Binding-site contacts:
Ligand atom O1 contacts residue GLU431 of chain 1.A at 2.6 Å (salt-bridge).
Ligand atom O4 contacts residue ARG296 of chain 1.A at 3.5 Å (salt-bridge).
Ligand atom O3 contacts residue THR453 of chain 1.A at 3.0 Å (h-bond).
Ligand atom O2 contacts residue ARG332 of chain 1.A at 2.6 Å (salt-bridge).
Ligand atom C1 contacts residue MG1 of chain 1.C at 2.9 Å.
Ligand atom O4 contacts residue GLY503 of chain 1.A at 3.6 Å.
Ligand atom O2 contacts residue NEP189 of chain 1.A at 3.0 Å (h-bond).
Ligand atom O4 contacts residue NEP189 of chain 1.A at 3.8 Å.
Ligand atom O2 contacts residue MG1 of chain 1.C at 2.2 Å.
Ligand atom O3 contacts residue GLY503 of chain 1.A at 3.3 Å.
Ligand atom C2 contacts residue ASN454 of chain 1.A at 3.9 Å.
Ligand atom O3 contacts residue GLY452 of chain 1.A at 2.9 Å.
Ligand atom O1 contacts residue ASP455 of chain 1.A at 2.9 Å (salt-bridge).
Ligand atom O1 contacts residue GLY452 of chain 1.A at 3.6 Å.
Ligand atom O1 contacts residue ARG465 of chain 1.A at 3.7 Å.
Ligand atom O1 contacts residue MG1 of chain 1.C at 2.2 Å.
Ligand atom O2 contacts residue MSE429 of chain 1.A at 3.6 Å.
Ligand atom C2 contacts residue MG1 of chain 1.C at 2.9 Å.
Ligand atom C2 contacts residue MSE429 of chain 1.A at 3.6 Å.
Ligand atom O1 contacts residue NEP189 of chain 1.A at 3.0 Å (h-bond).
Ligand atom C1 contacts residue NEP189 of chain 1.A at 3.5 Å.
Ligand atom C1 contacts residue THR453 of chain 1.A at 4.0 Å.
Ligand atom C1 contacts residue GLU431 of chain 1.A at 3.3 Å.
Ligand atom C2 contacts residue NEP189 of chain 1.A at 3.3 Å.
Ligand atom C1 contacts residue GLY452 of chain 1.A at 3.1 Å.
Ligand atom C1 contacts residue ASN454 of chain 1.A at 3.4 Å.
Ligand atom C2 contacts residue GLU431 of chain 1.A at 3.5 Å.
Ligand atom O1 contacts residue ASN454 of chain 1.A at 3.6 Å.
Ligand atom O3 contacts residue ASP455 of chain 1.A at 3.8 Å.
Ligand atom O4 contacts residue ARG332 of chain 1.A at 3.9 Å.
Ligand atom O2 contacts residue GLU431 of chain 1.A at 3.0 Å (salt-bridge).
Ligand atom O4 contacts residue GLY452 of chain 1.A at 3.8 Å.
Ligand atom C1 contacts residue ASP455 of chain 1.A at 3.8 Å.
Ligand atom O4 contacts residue MSE429 of chain 1.A at 3.6 Å.
Ligand atom C2 contacts residue ARG296 of chain 1.A at 3.9 Å.
Ligand atom O3 contacts residue ASN454 of chain 1.A at 2.8 Å (h-bond).
Ligand atom C2 contacts residue ARG332 of chain 1.A at 3.6 Å.
Ligand atom O4 contacts residue CYS502 of chain 1.A at 3.3 Å (h-bond).
Ligand atom C2 contacts residue GLY452 of chain 1.A at 3.6 Å.
Ligand atom O4 contacts residue ASN454 of chain 1.A at 4.0 Å.

Sequence of chain 1.A:
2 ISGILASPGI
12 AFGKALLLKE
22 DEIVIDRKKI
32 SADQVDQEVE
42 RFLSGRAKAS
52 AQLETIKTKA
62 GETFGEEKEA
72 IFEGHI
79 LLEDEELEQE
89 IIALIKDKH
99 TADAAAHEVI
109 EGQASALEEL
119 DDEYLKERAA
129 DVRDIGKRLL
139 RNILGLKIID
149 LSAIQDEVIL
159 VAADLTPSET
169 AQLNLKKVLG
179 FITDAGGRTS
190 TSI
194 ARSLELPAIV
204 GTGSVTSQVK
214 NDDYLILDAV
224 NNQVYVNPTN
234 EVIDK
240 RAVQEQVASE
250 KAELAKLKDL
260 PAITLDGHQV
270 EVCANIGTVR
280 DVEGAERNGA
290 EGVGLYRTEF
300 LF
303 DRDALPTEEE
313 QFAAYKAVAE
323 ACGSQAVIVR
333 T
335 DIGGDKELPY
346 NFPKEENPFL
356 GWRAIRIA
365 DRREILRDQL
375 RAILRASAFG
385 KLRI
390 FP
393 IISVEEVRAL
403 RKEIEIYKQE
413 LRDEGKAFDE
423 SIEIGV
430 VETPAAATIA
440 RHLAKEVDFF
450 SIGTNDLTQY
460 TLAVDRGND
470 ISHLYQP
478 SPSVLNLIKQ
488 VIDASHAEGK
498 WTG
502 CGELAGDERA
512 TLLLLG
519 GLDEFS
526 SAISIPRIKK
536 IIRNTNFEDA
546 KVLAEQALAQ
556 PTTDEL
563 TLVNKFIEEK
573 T

A small-molecule ligand and the protein it binds are described below.
Small molecule (SMILES): O=C([O-])C(=O)[O-]